A small-molecule ligand and the protein it binds are described below.
Small molecule (SMILES): O=C(NC(=O)c1ccc(C(F)(F)F)cc1)N[C@@H]1O[C@H](CO)[C@@H](O)[C@H](O)[C@H]1O

Binding-site contacts:
Ligand atom C3 contacts residue GLU673 of chain 1.A at 3.3 Å.
Ligand atom C13 contacts residue ASN283 of chain 1.A at 3.6 Å.
Ligand atom F1 contacts residue ALA384 of chain 1.A at 3.4 Å.
Ligand atom C12 contacts residue ASN283 of chain 1.A at 3.7 Å.
Ligand atom O6 contacts residue LEU140 of chain 1.A at 3.8 Å.
Ligand atom O4 contacts residue SER675 of chain 1.A at 3.6 Å.
Ligand atom O4 contacts residue ASN485 of chain 1.A at 3.6 Å.
Ligand atom C7 contacts residue LEU137 of chain 1.A at 3.5 Å (hydrophobic).
Ligand atom F3 contacts residue PHE286 of chain 1.A at 3.5 Å.
Ligand atom C5 contacts residue LEU137 of chain 1.A at 3.6 Å (hydrophobic).
Ligand atom C9 contacts residue ASP284 of chain 1.A at 3.8 Å.
Ligand atom O2 contacts residue TYR574 of chain 1.A at 3.1 Å (h-bond).
Ligand atom O3 contacts residue GLY676 of chain 1.A at 3.2 Å (h-bond).
Ligand atom O6 contacts residue HIS378 of chain 1.A at 2.8 Å (h-bond).
Ligand atom O8 contacts residue ASN134 of chain 1.A at 3.8 Å.
Ligand atom O7 contacts residue LEU137 of chain 1.A at 3.0 Å (h-bond).
Ligand atom C5 contacts residue GLY136 of chain 1.A at 3.6 Å.
Ligand atom O8 contacts residue ASP284 of chain 1.A at 3.6 Å.
Ligand atom F3 contacts residue PHE287 of chain 1.A at 3.4 Å.
Ligand atom O5 contacts residue LEU137 of chain 1.A at 3.4 Å (h-bond).
Ligand atom O2 contacts residue GLU673 of chain 1.A at 3.2 Å (salt-bridge).
Ligand atom O3 contacts residue SER675 of chain 1.A at 3.1 Å (h-bond).
Ligand atom C6 contacts residue ASN485 of chain 1.A at 3.4 Å.
Ligand atom O7 contacts residue GLY136 of chain 1.A at 3.5 Å (h-bond).
Ligand atom O5 contacts residue HIS378 of chain 1.A at 3.6 Å.
Ligand atom O6 contacts residue ASN485 of chain 1.A at 2.8 Å (h-bond).
Ligand atom O3 contacts residue ALA674 of chain 1.A at 3.3 Å (h-bond).
Ligand atom C10 contacts residue ASP284 of chain 1.A at 3.2 Å.
Ligand atom O4 contacts residue GLY676 of chain 1.A at 2.8 Å (h-bond).
Ligand atom C11 contacts residue ASP284 of chain 1.A at 3.6 Å.
Ligand atom C6 contacts residue GLY136 of chain 1.A at 3.5 Å.
Ligand atom F3 contacts residue ASN283 of chain 1.A at 3.8 Å.
Ligand atom O3 contacts residue GLU673 of chain 1.A at 2.7 Å (salt-bridge).
Ligand atom C13 contacts residue HIS342 of chain 1.A at 3.8 Å.
Ligand atom C4 contacts residue GLY676 of chain 1.A at 3.8 Å.
Ligand atom F2 contacts residue ASN283 of chain 1.A at 3.5 Å.
Ligand atom C2 contacts residue HIS378 of chain 1.A at 3.5 Å.
Ligand atom C14 contacts residue GLU89 of chain 1.A at 3.7 Å.
Ligand atom C6 contacts residue LEU137 of chain 1.A at 3.8 Å (hydrophobic).
Ligand atom C6 contacts residue HIS378 of chain 1.A at 3.5 Å.

Sequence of chain 1.A:
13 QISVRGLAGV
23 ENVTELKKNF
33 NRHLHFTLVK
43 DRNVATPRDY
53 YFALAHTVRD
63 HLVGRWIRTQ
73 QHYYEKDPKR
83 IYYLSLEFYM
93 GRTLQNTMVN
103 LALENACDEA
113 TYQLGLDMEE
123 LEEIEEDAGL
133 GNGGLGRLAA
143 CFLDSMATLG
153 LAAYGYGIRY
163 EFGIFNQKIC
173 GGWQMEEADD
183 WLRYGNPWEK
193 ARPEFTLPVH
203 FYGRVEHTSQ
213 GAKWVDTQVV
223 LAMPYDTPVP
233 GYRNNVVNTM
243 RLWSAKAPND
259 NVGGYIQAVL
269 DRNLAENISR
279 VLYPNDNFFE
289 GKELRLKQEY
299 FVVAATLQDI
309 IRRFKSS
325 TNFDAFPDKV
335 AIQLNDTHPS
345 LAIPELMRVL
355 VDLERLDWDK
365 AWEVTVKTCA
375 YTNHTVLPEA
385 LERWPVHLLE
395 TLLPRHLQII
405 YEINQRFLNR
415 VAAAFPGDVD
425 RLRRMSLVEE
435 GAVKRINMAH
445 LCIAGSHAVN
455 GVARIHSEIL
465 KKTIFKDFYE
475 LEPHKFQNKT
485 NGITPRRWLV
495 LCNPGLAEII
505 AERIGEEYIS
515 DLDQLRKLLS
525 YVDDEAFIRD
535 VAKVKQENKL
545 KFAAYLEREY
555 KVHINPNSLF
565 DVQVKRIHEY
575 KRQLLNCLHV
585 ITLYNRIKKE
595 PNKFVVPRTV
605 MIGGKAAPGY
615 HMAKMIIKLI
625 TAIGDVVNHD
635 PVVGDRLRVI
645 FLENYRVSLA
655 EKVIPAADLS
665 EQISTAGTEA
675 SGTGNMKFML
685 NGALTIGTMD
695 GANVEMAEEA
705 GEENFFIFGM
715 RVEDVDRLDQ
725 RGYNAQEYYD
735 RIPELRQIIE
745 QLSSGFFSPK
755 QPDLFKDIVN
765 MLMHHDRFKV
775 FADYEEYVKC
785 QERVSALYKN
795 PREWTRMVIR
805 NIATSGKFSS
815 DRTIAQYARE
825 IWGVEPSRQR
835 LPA